Sequence of chain 1.B:
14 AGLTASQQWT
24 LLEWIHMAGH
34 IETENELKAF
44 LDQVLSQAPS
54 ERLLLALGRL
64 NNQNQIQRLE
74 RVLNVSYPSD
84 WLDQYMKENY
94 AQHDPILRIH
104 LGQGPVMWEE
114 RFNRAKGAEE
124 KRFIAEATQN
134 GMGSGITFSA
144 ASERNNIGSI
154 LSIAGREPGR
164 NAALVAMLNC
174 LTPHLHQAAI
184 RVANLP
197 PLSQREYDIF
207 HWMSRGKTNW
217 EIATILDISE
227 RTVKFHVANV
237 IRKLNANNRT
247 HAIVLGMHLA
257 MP

The small molecule below binds the protein below.
Small molecule (SMILES): O=C(CCCOc1ccc(Cl)cc1)N[C@H]1CCOC1=O

Sequence of chain 1.A:
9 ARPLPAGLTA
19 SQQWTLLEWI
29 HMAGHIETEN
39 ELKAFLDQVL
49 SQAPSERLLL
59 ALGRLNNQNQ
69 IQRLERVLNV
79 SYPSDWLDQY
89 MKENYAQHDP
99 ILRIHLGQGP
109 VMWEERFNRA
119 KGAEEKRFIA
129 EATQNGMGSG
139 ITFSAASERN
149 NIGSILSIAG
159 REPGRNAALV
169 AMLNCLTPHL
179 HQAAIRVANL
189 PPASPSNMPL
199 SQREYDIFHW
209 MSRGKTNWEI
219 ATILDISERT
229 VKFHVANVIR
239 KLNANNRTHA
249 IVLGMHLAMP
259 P

Binding-site contacts:
Ligand atom O2 contacts residue TRP84 of chain 1.A at 3.4 Å (h-bond).
Ligand atom C6 contacts residue SER155 of chain 1.A at 4.0 Å.
Ligand atom N1 contacts residue ASP97 of chain 1.A at 3.3 Å (salt-bridge).
Ligand atom C2 contacts residue TRP111 of chain 1.A at 4.1 Å (hydrophobic).
Ligand atom O2 contacts residue MET135 of chain 1.A at 3.5 Å.
Ligand atom O4 contacts residue SER155 of chain 1.A at 3.4 Å (h-bond).
Ligand atom O4 contacts residue LEU57 of chain 1.A at 3.8 Å.
Ligand atom C3 contacts residue TRP111 of chain 1.A at 3.5 Å (hydrophobic).
Ligand atom CL1 contacts residue MET89 of chain 1.A at 3.9 Å.
Ligand atom C7 contacts residue LEU57 of chain 1.A at 3.2 Å (hydrophobic).
Ligand atom C4 contacts residue TRP111 of chain 1.A at 3.2 Å (hydrophobic).
Ligand atom O4 contacts residue TYR80 of chain 1.A at 3.4 Å (h-bond).
Ligand atom C8 contacts residue LEU100 of chain 1.A at 4.1 Å (hydrophobic).
Ligand atom C1 contacts residue MET135 of chain 1.A at 4.1 Å (hydrophobic).
Ligand atom C8 contacts residue LEU57 of chain 1.A at 3.6 Å (hydrophobic).
Ligand atom O3 contacts residue TYR88 of chain 1.A at 4.1 Å.
Ligand atom N1 contacts residue TRP111 of chain 1.A at 4.0 Å.
Ligand atom C6 contacts residue ASP97 of chain 1.A at 4.1 Å.
Ligand atom O1 contacts residue TYR88 of chain 1.A at 3.5 Å.
Ligand atom C5 contacts residue TRP111 of chain 1.A at 4.1 Å (hydrophobic).
Ligand atom C2 contacts residue PHE126 of chain 1.A at 4.0 Å (hydrophobic).
Ligand atom C5 contacts residue SER155 of chain 1.A at 3.9 Å.
Ligand atom C6 contacts residue LEU100 of chain 1.A at 3.9 Å (hydrophobic).
Ligand atom C9 contacts residue LEU72 of chain 1.A at 4.0 Å (hydrophobic).
Ligand atom O4 contacts residue TRP111 of chain 1.A at 3.7 Å.
Ligand atom O1 contacts residue TRP84 of chain 1.A at 3.0 Å (h-bond).
Ligand atom C14 contacts residue LEU72 of chain 1.A at 3.5 Å (hydrophobic).
Ligand atom C7 contacts residue LEU100 of chain 1.A at 4.1 Å (hydrophobic).
Ligand atom C8 contacts residue TYR88 of chain 1.A at 3.8 Å (hydrophobic).
Ligand atom C13 contacts residue LEU72 of chain 1.A at 4.0 Å (hydrophobic).
Ligand atom CL1 contacts residue VAL250 of chain 1.B at 3.7 Å.
Ligand atom C1 contacts residue ASP97 of chain 1.A at 4.1 Å.
Ligand atom C6 contacts residue ILE153 of chain 1.A at 4.1 Å (hydrophobic).
Ligand atom C10 contacts residue LEU57 of chain 1.A at 4.0 Å (hydrophobic).
Ligand atom C1 contacts residue TRP84 of chain 1.A at 3.7 Å (hydrophobic).
Ligand atom O2 contacts residue PHE126 of chain 1.A at 4.0 Å.
Ligand atom O3 contacts residue LEU57 of chain 1.A at 3.9 Å.
Ligand atom C2 contacts residue MET135 of chain 1.A at 3.5 Å (hydrophobic).
Ligand atom C14 contacts residue TYR88 of chain 1.A at 3.9 Å (hydrophobic).
Ligand atom C7 contacts residue ILE153 of chain 1.A at 3.8 Å (hydrophobic).